This small molecule binds to this protein.
Small molecule (SMILES): O=P(O)(O)OC[C@H]1O[C@](O)(COP(=O)(O)O)[C@@H](O)[C@@H]1O

Binding-site contacts:
Ligand atom C6 contacts residue LEU347 of chain 1.F at 3.6 Å (hydrophobic).
Ligand atom O5P contacts residue THR350 of chain 1.F at 2.8 Å (h-bond).
Ligand atom O6P contacts residue SER353 of chain 1.F at 2.8 Å (h-bond).
Ligand atom O5P contacts residue THR348 of chain 1.F at 3.7 Å.
Ligand atom O4P contacts residue SER353 of chain 1.F at 3.7 Å.
Ligand atom C4 contacts residue THR438 of chain 1.F at 3.7 Å.
Ligand atom O6 contacts residue THR349 of chain 1.F at 3.1 Å (h-bond).
Ligand atom O1P contacts residue GLY434 of chain 1.F at 2.9 Å (h-bond).
Ligand atom O3P contacts residue TRP398 of chain 1.F at 2.8 Å (h-bond).
Ligand atom O3 contacts residue ARG432 of chain 1.F at 2.7 Å (salt-bridge).
Ligand atom O4 contacts residue GLY436 of chain 1.F at 3.7 Å.
Ligand atom C6 contacts residue SER353 of chain 1.F at 3.8 Å.
Ligand atom O4 contacts residue TYR437 of chain 1.F at 2.8 Å (h-bond).
Ligand atom C5 contacts residue GLY434 of chain 1.F at 3.4 Å.
Ligand atom O6 contacts residue THR348 of chain 1.F at 3.7 Å.
Ligand atom O4 contacts residue GLY434 of chain 1.F at 2.6 Å (h-bond).
Ligand atom O2P contacts residue ARG405 of chain 1.F at 2.4 Å (salt-bridge).
Ligand atom O4P contacts residue SER435 of chain 1.F at 3.6 Å.
Ligand atom O6P contacts residue ARG352 of chain 1.F at 3.8 Å.
Ligand atom O4 contacts residue THR438 of chain 1.F at 3.4 Å (h-bond).
Ligand atom P2 contacts residue SER353 of chain 1.F at 3.7 Å.
Ligand atom O6P contacts residue THR348 of chain 1.F at 2.5 Å (h-bond).
Ligand atom P1 contacts residue GLY434 of chain 1.F at 3.8 Å.
Ligand atom O3 contacts residue GLY430 of chain 1.F at 3.1 Å.
Ligand atom O2 contacts residue LEU347 of chain 1.F at 3.6 Å.
Ligand atom O5P contacts residue THR349 of chain 1.F at 3.3 Å (h-bond).
Ligand atom O3 contacts residue TRP398 of chain 1.F at 3.7 Å.
Ligand atom O5 contacts residue LEU347 of chain 1.F at 3.8 Å.
Ligand atom O1 contacts residue GLY434 of chain 1.F at 3.7 Å.
Ligand atom O2 contacts residue GLY430 of chain 1.F at 3.4 Å (h-bond).
Ligand atom C3 contacts residue GLY434 of chain 1.F at 3.4 Å.
Ligand atom O4P contacts residue GLY436 of chain 1.F at 2.9 Å (h-bond).
Ligand atom O3P contacts residue ARG405 of chain 1.F at 2.9 Å (salt-bridge).
Ligand atom O5P contacts residue SER435 of chain 1.F at 2.9 Å (h-bond).
Ligand atom P2 contacts residue THR349 of chain 1.F at 3.7 Å.
Ligand atom C3 contacts residue ARG432 of chain 1.F at 3.4 Å.
Ligand atom P2 contacts residue THR348 of chain 1.F at 3.5 Å.
Ligand atom C6 contacts residue THR438 of chain 1.F at 3.4 Å.
Ligand atom C4 contacts residue GLY434 of chain 1.F at 3.3 Å.
Ligand atom P1 contacts residue ARG405 of chain 1.F at 3.6 Å.

Sequence of chain 1.F:
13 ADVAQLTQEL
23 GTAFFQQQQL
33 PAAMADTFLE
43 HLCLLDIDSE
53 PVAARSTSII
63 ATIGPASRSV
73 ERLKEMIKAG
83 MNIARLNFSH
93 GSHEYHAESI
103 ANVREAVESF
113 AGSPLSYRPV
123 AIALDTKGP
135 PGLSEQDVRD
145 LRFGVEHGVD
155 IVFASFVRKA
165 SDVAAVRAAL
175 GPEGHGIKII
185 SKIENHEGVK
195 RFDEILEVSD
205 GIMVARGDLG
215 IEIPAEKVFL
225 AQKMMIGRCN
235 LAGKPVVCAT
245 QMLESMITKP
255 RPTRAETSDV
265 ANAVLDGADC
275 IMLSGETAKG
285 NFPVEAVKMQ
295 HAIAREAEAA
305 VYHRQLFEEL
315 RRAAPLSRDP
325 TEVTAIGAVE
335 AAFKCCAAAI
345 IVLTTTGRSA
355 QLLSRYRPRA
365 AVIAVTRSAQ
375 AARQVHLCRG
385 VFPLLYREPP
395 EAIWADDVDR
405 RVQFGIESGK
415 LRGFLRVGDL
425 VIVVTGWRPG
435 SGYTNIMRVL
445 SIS